Binding-site contacts:
Ligand atom C27 contacts residue GLY61 of chain 1.A at 3.7 Å.
Ligand atom C15 contacts residue ARG69 of chain 1.A at 3.7 Å.
Ligand atom N10 contacts residue HIS96 of chain 1.A at 3.0 Å (h-bond).
Ligand atom F20 contacts residue TYR97 of chain 1.A at 3.4 Å.
Ligand atom C04 contacts residue ALA60 of chain 1.A at 3.3 Å (hydrophobic).
Ligand atom N06 contacts residue TYR97 of chain 1.A at 3.5 Å (h-bond).
Ligand atom O01 contacts residue LYS17 of chain 1.A at 2.8 Å (salt-bridge).
Ligand atom C07 contacts residue TYR97 of chain 1.A at 3.3 Å (hydrophobic).
Ligand atom CL24 contacts residue MET73 of chain 1.A at 3.8 Å.
Ligand atom F20 contacts residue VAL10 of chain 1.A at 3.5 Å.
Ligand atom C22 contacts residue TYR97 of chain 1.A at 3.7 Å (hydrophobic).
Ligand atom C23 contacts residue ARG69 of chain 1.A at 3.5 Å.
Ligand atom O01 contacts residue CYS13 of chain 1.A at 3.5 Å.
Ligand atom C25 contacts residue ALA60 of chain 1.A at 3.4 Å (hydrophobic).
Ligand atom C22 contacts residue ARG69 of chain 1.A at 3.4 Å.
Ligand atom C17 contacts residue MET73 of chain 1.A at 3.6 Å (hydrophobic).
Ligand atom C27 contacts residue CYS13 of chain 1.A at 2.7 Å (hydrophobic).
Ligand atom C02 contacts residue ALA60 of chain 1.A at 3.8 Å (hydrophobic).
Ligand atom C28 contacts residue CYS13 of chain 1.A at 1.7 Å (hydrophobic).
Ligand atom C25 contacts residue TYR97 of chain 1.A at 3.4 Å (hydrophobic).
Ligand atom C18 contacts residue ILE101 of chain 1.A at 3.8 Å (hydrophobic).
Ligand atom C28 contacts residue PRO35 of chain 1.A at 3.6 Å (hydrophobic).
Ligand atom C18 contacts residue MET73 of chain 1.A at 3.7 Å (hydrophobic).
Ligand atom C26 contacts residue GLY11 of chain 1.A at 3.2 Å.
Ligand atom C09 contacts residue HIS96 of chain 1.A at 3.7 Å.
Ligand atom C02 contacts residue CYS13 of chain 1.A at 3.0 Å (hydrophobic).
Ligand atom CL24 contacts residue ARG69 of chain 1.A at 3.6 Å.
Ligand atom C26 contacts residue TYR97 of chain 1.A at 3.6 Å (hydrophobic).
Ligand atom C21 contacts residue ARG69 of chain 1.A at 3.8 Å.
Ligand atom C11 contacts residue TYR97 of chain 1.A at 3.7 Å (hydrophobic).
Ligand atom N03 contacts residue CYS13 of chain 1.A at 3.5 Å (h-bond).
Ligand atom C09 contacts residue GLU63 of chain 1.A at 3.7 Å.
Ligand atom N08 contacts residue GLU63 of chain 1.A at 3.6 Å.
Ligand atom N06 contacts residue ALA60 of chain 1.A at 3.8 Å.
Ligand atom C27 contacts residue PRO35 of chain 1.A at 3.2 Å (hydrophobic).
Ligand atom C23 contacts residue TYR97 of chain 1.A at 3.6 Å (hydrophobic).
Ligand atom N03 contacts residue ALA60 of chain 1.A at 3.5 Å (h-bond).
Ligand atom C04 contacts residue GLY61 of chain 1.A at 3.4 Å.
Ligand atom C17 contacts residue GLN100 of chain 1.A at 3.5 Å.
Ligand atom N08 contacts residue TYR97 of chain 1.A at 3.6 Å.

Sequence of chain 1.A:
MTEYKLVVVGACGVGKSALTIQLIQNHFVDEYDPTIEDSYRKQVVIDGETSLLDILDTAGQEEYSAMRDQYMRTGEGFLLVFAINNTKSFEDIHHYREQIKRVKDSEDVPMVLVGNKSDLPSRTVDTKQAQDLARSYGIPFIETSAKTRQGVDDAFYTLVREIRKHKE

This small molecule binds to this protein.
Small molecule (SMILES): CCC(=O)N1CCN(c2ncnc3cc(-c4ccccc4F)c(Cl)cc23)CC1